Binding-site contacts:
Ligand atom C2 contacts residue ASN212 of chain 59.B at 2.5 Å.
Ligand atom O5 contacts residue ASN212 of chain 59.B at 2.4 Å (h-bond).
Ligand atom N2 contacts residue ILE211 of chain 59.B at 4.0 Å.
Ligand atom C5 contacts residue ASN212 of chain 59.B at 3.7 Å.
Ligand atom O7 contacts residue ASN212 of chain 59.B at 4.5 Å.
Ligand atom C1 contacts residue ILE211 of chain 59.B at 4.1 Å (hydrophobic).
Ligand atom C4 contacts residue ASN212 of chain 59.B at 4.2 Å.
Ligand atom C1 contacts residue ASN212 of chain 59.B at 1.4 Å.
Ligand atom O6 contacts residue ASN212 of chain 59.B at 4.4 Å.
Ligand atom C3 contacts residue ASN212 of chain 59.B at 3.8 Å.
Ligand atom N2 contacts residue ASN212 of chain 59.B at 2.9 Å (h-bond).
Ligand atom C7 contacts residue ASN212 of chain 59.B at 3.9 Å.

Sequence of chain 59.B:
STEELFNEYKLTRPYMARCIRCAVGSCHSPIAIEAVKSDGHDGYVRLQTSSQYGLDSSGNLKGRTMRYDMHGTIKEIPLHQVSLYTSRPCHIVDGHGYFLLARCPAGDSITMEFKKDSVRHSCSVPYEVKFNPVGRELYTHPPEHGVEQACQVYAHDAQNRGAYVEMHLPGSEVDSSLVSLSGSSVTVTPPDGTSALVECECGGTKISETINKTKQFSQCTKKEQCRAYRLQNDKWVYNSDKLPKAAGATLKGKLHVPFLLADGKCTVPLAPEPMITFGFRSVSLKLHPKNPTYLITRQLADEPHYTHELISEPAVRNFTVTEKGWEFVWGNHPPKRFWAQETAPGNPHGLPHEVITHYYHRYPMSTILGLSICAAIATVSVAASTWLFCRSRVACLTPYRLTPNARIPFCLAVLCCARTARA

This small molecule binds to this protein.
Small molecule (SMILES): CC(=O)N[C@@H]1[C@@H](O)[C@H](O)[C@@H](CO)O[C@H]1O